This protein binds this small molecule.
Small molecule (SMILES): CC(=O)N[C@@H]1[C@@H](O)[C@H](O)[C@@H](CO)O[C@H]1O

Sequence of chain 1.B:
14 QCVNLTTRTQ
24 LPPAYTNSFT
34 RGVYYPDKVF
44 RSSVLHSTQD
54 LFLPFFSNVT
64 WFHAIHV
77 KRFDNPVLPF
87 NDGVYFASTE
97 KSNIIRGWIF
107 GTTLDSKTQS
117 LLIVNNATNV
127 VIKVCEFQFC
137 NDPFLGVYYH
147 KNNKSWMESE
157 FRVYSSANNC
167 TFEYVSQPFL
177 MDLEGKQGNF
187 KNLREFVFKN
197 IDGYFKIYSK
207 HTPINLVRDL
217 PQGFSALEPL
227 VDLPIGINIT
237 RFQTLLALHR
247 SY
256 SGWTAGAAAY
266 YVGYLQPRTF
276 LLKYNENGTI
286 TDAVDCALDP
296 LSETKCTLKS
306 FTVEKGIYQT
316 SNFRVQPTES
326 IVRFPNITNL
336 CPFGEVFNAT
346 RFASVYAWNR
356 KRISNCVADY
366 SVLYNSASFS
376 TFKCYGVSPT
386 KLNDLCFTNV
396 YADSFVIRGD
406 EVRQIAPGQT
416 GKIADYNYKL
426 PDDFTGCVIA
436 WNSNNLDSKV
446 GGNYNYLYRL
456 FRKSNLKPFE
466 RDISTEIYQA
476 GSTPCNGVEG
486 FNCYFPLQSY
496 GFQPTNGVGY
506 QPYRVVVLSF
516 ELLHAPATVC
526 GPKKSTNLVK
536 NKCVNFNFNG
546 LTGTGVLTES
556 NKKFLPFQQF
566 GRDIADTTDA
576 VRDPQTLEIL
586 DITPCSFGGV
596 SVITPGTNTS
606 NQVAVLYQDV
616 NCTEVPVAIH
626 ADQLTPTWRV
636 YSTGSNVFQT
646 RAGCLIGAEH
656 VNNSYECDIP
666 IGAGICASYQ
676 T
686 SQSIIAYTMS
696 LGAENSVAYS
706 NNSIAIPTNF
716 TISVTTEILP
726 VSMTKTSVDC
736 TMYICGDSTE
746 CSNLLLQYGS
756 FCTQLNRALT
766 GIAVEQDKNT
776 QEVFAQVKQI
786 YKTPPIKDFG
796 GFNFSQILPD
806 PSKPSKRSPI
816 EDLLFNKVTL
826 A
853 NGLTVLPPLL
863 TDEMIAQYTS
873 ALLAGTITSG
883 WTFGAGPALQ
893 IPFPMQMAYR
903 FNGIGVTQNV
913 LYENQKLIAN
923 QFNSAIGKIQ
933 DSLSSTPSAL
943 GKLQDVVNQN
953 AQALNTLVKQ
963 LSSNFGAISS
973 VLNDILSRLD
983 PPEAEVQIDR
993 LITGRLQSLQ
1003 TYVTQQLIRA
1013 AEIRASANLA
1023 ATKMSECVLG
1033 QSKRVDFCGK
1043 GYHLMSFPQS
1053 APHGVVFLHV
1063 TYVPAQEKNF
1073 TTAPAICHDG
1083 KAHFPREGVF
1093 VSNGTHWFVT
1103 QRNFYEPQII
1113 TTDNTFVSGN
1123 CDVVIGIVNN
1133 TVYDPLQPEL

Binding-site contacts:
Ligand atom N2 contacts residue ASN165 of chain 1.B at 2.9 Å (h-bond).
Ligand atom O6 contacts residue ASN164 of chain 1.B at 3.5 Å (h-bond).
Ligand atom C7 contacts residue ASN165 of chain 1.B at 3.0 Å.
Ligand atom C6 contacts residue ASN164 of chain 1.B at 3.4 Å.
Ligand atom C5 contacts residue ASN165 of chain 1.B at 3.7 Å.
Ligand atom C5 contacts residue ASN164 of chain 1.B at 3.3 Å.
Ligand atom C1 contacts residue ASN165 of chain 1.B at 1.4 Å.
Ligand atom O5 contacts residue ASN165 of chain 1.B at 2.4 Å (h-bond).
Ligand atom O5 contacts residue ASN164 of chain 1.B at 2.9 Å (h-bond).
Ligand atom C8 contacts residue ASN165 of chain 1.B at 4.2 Å.
Ligand atom C4 contacts residue ASN165 of chain 1.B at 4.2 Å.
Ligand atom O7 contacts residue ASN165 of chain 1.B at 2.8 Å (h-bond).
Ligand atom C1 contacts residue ASN164 of chain 1.B at 3.5 Å.
Ligand atom C3 contacts residue ASN165 of chain 1.B at 3.8 Å.
Ligand atom C2 contacts residue ASN165 of chain 1.B at 2.5 Å.